Binding-site contacts:
Ligand atom C7 contacts residue HIS36 of chain 1.B at 3.8 Å.
Ligand atom C2 contacts residue ASN38 of chain 1.B at 2.5 Å.
Ligand atom C8 contacts residue GLU178 of chain 1.B at 3.9 Å.
Ligand atom C7 contacts residue ASN38 of chain 1.B at 3.5 Å.
Ligand atom O5 contacts residue ASN38 of chain 1.B at 2.5 Å (h-bond).
Ligand atom C3 contacts residue THR40 of chain 1.B at 4.4 Å.
Ligand atom C7 contacts residue GLU178 of chain 1.B at 4.0 Å.
Ligand atom N2 contacts residue GLU178 of chain 1.B at 3.0 Å (salt-bridge).
Ligand atom O6 contacts residue GLY198 of chain 1.B at 4.4 Å.
Ligand atom C3 contacts residue GLU178 of chain 1.B at 3.3 Å.
Ligand atom C1 contacts residue THR40 of chain 1.B at 3.5 Å.
Ligand atom C8 contacts residue LEU199 of chain 1.B at 2.4 Å (hydrophobic).
Ligand atom C6 contacts residue GLU197 of chain 1.B at 3.9 Å.
Ligand atom O5 contacts residue THR40 of chain 1.B at 3.7 Å.
Ligand atom C7 contacts residue LEU199 of chain 1.B at 3.8 Å (hydrophobic).
Ligand atom O7 contacts residue ALA37 of chain 1.B at 3.9 Å.
Ligand atom C6 contacts residue THR40 of chain 1.B at 4.4 Å.
Ligand atom C8 contacts residue GLY198 of chain 1.B at 3.9 Å.
Ligand atom O5 contacts residue THR41 of chain 1.B at 3.9 Å.
Ligand atom C1 contacts residue THR41 of chain 1.B at 4.5 Å.
Ligand atom C3 contacts residue ASN38 of chain 1.B at 3.8 Å.
Ligand atom C6 contacts residue GLY198 of chain 1.B at 4.4 Å.
Ligand atom C5 contacts residue ASN38 of chain 1.B at 3.7 Å.
Ligand atom O3 contacts residue GLU178 of chain 1.B at 3.5 Å (salt-bridge).
Ligand atom C5 contacts residue THR40 of chain 1.B at 3.6 Å.
Ligand atom C1 contacts residue ASN38 of chain 1.B at 1.4 Å.
Ligand atom C4 contacts residue ASN38 of chain 1.B at 4.3 Å.
Ligand atom C1 contacts residue GLU178 of chain 1.B at 4.2 Å.
Ligand atom O7 contacts residue LEU199 of chain 1.B at 4.0 Å.
Ligand atom C2 contacts residue GLU178 of chain 1.B at 3.6 Å.
Ligand atom O7 contacts residue HIS36 of chain 1.B at 2.6 Å.
Ligand atom C5 contacts residue GLU197 of chain 1.B at 4.3 Å.
Ligand atom O7 contacts residue ASN38 of chain 1.B at 3.4 Å (h-bond).
Ligand atom C2 contacts residue THR40 of chain 1.B at 4.5 Å.
Ligand atom N2 contacts residue ASN38 of chain 1.B at 2.8 Å (h-bond).

This protein binds this small molecule.
Small molecule (SMILES): CC(=O)N[C@H]1[C@H](O[C@H]2[C@H](O)[C@@H](NC(C)=O)CO[C@@H]2CO)O[C@H](CO)[C@@H](O[C@@H]2O[C@H](CO)[C@@H](O)[C@H](O)[C@@H]2O)[C@@H]1O

Sequence of chain 1.B:
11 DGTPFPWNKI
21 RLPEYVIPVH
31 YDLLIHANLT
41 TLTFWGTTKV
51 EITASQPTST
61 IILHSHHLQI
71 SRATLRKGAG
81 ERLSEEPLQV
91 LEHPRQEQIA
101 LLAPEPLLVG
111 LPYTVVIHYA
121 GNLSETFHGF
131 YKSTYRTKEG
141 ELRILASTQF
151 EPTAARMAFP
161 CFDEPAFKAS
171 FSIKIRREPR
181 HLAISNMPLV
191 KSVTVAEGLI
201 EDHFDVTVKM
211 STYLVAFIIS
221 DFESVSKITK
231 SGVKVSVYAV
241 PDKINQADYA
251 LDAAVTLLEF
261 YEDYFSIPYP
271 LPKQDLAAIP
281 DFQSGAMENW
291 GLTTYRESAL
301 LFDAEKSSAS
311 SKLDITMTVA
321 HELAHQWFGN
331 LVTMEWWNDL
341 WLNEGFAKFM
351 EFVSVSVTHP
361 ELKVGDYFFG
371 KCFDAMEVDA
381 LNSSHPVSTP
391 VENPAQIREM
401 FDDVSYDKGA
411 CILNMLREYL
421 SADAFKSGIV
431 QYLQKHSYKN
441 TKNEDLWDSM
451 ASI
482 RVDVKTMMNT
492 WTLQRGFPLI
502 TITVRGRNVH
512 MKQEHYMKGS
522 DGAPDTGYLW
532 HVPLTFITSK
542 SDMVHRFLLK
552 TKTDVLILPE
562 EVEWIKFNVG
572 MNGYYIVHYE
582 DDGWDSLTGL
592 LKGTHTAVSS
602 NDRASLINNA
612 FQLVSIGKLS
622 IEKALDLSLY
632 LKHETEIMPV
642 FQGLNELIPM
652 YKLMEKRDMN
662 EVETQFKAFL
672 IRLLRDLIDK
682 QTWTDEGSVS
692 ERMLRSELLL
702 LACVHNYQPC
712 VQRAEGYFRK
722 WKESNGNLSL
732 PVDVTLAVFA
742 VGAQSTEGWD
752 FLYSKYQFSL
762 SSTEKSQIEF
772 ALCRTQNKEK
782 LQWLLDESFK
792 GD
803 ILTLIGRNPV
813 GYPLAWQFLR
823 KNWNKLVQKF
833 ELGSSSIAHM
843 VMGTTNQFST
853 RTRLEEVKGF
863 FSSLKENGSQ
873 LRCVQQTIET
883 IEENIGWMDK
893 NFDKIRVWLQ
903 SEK